Sequence of chain 4.A:
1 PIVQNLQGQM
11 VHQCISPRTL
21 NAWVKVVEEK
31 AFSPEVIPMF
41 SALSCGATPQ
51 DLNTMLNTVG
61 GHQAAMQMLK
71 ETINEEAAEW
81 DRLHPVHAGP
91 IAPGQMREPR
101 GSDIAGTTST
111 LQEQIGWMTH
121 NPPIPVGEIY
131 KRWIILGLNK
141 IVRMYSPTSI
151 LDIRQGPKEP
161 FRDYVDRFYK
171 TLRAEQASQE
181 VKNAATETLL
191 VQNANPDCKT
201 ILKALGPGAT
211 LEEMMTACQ

Binding-site contacts:
Ligand atom C7 contacts residue LEU56 of chain 4.A at 4.0 Å (hydrophobic).
Ligand atom C5 contacts residue MET66 of chain 4.A at 4.2 Å (hydrophobic).
Ligand atom C4 contacts residue LEU69 of chain 4.A at 3.7 Å (hydrophobic).
Ligand atom C6 contacts residue TYR130 of chain 4.A at 4.2 Å (hydrophobic).
Ligand atom N1 contacts residue LEU56 of chain 4.A at 3.8 Å.
Ligand atom C7 contacts residue ASN57 of chain 4.A at 3.6 Å.
Ligand atom C9 contacts residue ASN53 of chain 4.A at 3.3 Å.
Ligand atom C5 contacts residue ILE73 of chain 4.A at 3.6 Å (hydrophobic).
Ligand atom C14 contacts residue GLN179 of chain 2.A at 3.9 Å.
Ligand atom C2 contacts residue LYS70 of chain 4.A at 3.9 Å.
Ligand atom C11 contacts residue TYR130 of chain 4.A at 4.2 Å (hydrophobic).
Ligand atom C2 contacts residue LEU56 of chain 4.A at 3.9 Å (hydrophobic).
Ligand atom C11 contacts residue LYS70 of chain 4.A at 4.0 Å.
Ligand atom N1 contacts residue LYS70 of chain 4.A at 4.2 Å.
Ligand atom C2 contacts residue ASN57 of chain 4.A at 3.5 Å.
Ligand atom O8 contacts residue ASN57 of chain 4.A at 3.2 Å (h-bond).
Ligand atom C4 contacts residue LEU56 of chain 4.A at 4.1 Å (hydrophobic).
Ligand atom C15 contacts residue LYS70 of chain 4.A at 3.4 Å.
Ligand atom C4 contacts residue LYS70 of chain 4.A at 3.6 Å.
Ligand atom C5 contacts residue LEU56 of chain 4.A at 3.7 Å (hydrophobic).
Ligand atom C14 contacts residue LYS70 of chain 4.A at 3.5 Å.
Ligand atom C13 contacts residue LYS70 of chain 4.A at 3.7 Å.
Ligand atom C5 contacts residue LYS70 of chain 4.A at 3.5 Å.
Ligand atom C6 contacts residue LYS70 of chain 4.A at 3.9 Å.
Ligand atom N3 contacts residue LYS70 of chain 4.A at 4.0 Å.
Ligand atom C6 contacts residue ILE73 of chain 4.A at 4.0 Å (hydrophobic).
Ligand atom C13 contacts residue ASN74 of chain 4.A at 4.3 Å.
Ligand atom O8 contacts residue ASN53 of chain 4.A at 3.7 Å.
Ligand atom C12 contacts residue ASN74 of chain 4.A at 4.0 Å.
Ligand atom N3 contacts residue LEU56 of chain 4.A at 4.2 Å.
Ligand atom N3 contacts residue MET66 of chain 4.A at 3.6 Å.
Ligand atom N1 contacts residue ASN57 of chain 4.A at 3.0 Å (h-bond).
Ligand atom C7 contacts residue LYS70 of chain 4.A at 4.0 Å.
Ligand atom C5 contacts residue LEU69 of chain 4.A at 4.0 Å (hydrophobic).
Ligand atom C4 contacts residue MET66 of chain 4.A at 3.3 Å (hydrophobic).
Ligand atom N1 contacts residue MET66 of chain 4.A at 4.2 Å.
Ligand atom C12 contacts residue LYS70 of chain 4.A at 3.8 Å.
Ligand atom C9 contacts residue TYR130 of chain 4.A at 4.0 Å (hydrophobic).
Ligand atom C10 contacts residue LYS70 of chain 4.A at 3.9 Å.
Ligand atom C6 contacts residue LEU56 of chain 4.A at 3.8 Å (hydrophobic).

A small-molecule ligand and the protein it binds are described below.
Small molecule (SMILES): Nc1ncccc1OCc1ccccc1

Sequence of chain 2.A:
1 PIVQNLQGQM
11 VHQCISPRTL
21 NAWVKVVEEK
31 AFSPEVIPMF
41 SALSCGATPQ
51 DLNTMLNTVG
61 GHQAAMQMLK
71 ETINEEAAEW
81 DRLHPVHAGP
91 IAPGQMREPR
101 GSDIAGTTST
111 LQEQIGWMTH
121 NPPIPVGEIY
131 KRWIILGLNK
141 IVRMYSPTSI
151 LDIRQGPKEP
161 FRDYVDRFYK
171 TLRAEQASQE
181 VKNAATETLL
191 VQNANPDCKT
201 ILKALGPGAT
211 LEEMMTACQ